Binding-site contacts:
Ligand atom O5 contacts residue TYR28 of chain 1.A at 4.0 Å.
Ligand atom C1 contacts residue TYR28 of chain 1.A at 3.5 Å (hydrophobic).
Ligand atom C7 contacts residue ASN61 of chain 1.A at 3.3 Å.
Ligand atom C2 contacts residue ASN61 of chain 1.A at 2.5 Å.
Ligand atom C8 contacts residue ASN61 of chain 1.A at 3.6 Å.
Ligand atom C5 contacts residue ASN61 of chain 1.A at 3.6 Å.
Ligand atom C1 contacts residue ASN61 of chain 1.A at 1.4 Å.
Ligand atom C5 contacts residue TYR28 of chain 1.A at 4.0 Å (hydrophobic).
Ligand atom N2 contacts residue ASN61 of chain 1.A at 2.8 Å (h-bond).
Ligand atom O7 contacts residue ASN61 of chain 1.A at 3.8 Å.
Ligand atom N2 contacts residue TYR28 of chain 1.A at 4.4 Å.
Ligand atom C4 contacts residue ASN61 of chain 1.A at 4.3 Å.
Ligand atom O5 contacts residue ASN61 of chain 1.A at 2.4 Å (h-bond).
Ligand atom C3 contacts residue ASN61 of chain 1.A at 3.8 Å.
Ligand atom C2 contacts residue TYR28 of chain 1.A at 4.5 Å (hydrophobic).

Sequence of chain 1.A:
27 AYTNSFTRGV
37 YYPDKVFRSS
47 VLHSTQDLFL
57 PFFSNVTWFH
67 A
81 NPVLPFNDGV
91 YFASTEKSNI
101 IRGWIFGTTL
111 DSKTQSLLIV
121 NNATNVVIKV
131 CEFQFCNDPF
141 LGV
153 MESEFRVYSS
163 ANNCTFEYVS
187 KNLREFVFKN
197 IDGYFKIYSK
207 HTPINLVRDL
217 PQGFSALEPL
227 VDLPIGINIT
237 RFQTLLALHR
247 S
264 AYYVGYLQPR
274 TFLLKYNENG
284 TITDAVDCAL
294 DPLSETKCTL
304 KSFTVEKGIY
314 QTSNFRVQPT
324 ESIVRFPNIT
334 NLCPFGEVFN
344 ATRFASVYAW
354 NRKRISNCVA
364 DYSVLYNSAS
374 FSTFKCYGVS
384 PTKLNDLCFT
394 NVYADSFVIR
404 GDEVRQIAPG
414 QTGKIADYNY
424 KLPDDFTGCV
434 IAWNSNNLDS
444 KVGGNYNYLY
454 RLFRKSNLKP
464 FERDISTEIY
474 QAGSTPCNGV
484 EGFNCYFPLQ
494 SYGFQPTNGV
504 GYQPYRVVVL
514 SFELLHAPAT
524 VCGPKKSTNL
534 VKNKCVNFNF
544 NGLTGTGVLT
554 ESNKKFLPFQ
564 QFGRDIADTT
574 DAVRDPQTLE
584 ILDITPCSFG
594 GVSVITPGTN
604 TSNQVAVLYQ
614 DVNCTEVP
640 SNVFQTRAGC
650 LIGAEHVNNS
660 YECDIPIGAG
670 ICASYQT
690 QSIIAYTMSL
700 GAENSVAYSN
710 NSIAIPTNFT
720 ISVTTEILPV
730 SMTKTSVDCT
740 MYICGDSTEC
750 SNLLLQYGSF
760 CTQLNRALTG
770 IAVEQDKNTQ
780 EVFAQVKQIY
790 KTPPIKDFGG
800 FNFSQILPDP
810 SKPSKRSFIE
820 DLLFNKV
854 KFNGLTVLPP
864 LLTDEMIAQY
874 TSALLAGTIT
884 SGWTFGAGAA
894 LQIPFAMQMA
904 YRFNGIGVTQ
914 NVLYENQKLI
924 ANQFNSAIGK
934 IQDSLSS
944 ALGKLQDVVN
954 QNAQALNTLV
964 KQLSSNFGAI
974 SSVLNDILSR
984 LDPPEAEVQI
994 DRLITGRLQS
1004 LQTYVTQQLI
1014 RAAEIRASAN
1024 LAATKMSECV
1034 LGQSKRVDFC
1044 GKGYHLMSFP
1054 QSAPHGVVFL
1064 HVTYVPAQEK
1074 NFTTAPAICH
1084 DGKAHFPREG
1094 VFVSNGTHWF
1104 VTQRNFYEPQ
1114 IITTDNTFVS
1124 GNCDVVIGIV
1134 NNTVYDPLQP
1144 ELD

The protein below binds the small molecule below.
Small molecule (SMILES): CC(=O)N[C@@H]1[C@@H](O)[C@H](O)[C@@H](CO)O[C@H]1O